Sequence of chain 1.A:
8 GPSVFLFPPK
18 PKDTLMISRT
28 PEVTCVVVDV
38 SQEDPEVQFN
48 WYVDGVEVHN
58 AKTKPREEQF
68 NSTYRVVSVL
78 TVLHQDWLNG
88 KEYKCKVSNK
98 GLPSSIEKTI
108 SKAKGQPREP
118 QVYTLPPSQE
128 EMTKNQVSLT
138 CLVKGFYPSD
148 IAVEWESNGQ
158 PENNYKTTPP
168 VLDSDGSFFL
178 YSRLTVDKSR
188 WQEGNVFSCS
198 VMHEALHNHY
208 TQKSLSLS

Binding-site contacts:
Ligand atom O5 contacts residue LYS17 of chain 1.A at 2.8 Å (salt-bridge).
Ligand atom C8 contacts residue ASP36 of chain 1.A at 3.6 Å.
Ligand atom C6 contacts residue THR31 of chain 1.A at 3.6 Å.
Ligand atom C7 contacts residue ARG72 of chain 1.A at 3.5 Å.
Ligand atom N2 contacts residue ASP36 of chain 1.A at 2.8 Å (salt-bridge).
Ligand atom O6 contacts residue PHE14 of chain 1.A at 3.4 Å.
Ligand atom O5 contacts residue ASN68 of chain 1.A at 2.4 Å (h-bond).
Ligand atom C3 contacts residue GLU29 of chain 1.A at 3.6 Å.
Ligand atom C1 contacts residue ASN68 of chain 1.A at 1.4 Å.
Ligand atom O2 contacts residue PRO15 of chain 1.A at 3.0 Å (h-bond).
Ligand atom C6 contacts residue GLN66 of chain 1.A at 3.5 Å.
Ligand atom C7 contacts residue ASP36 of chain 1.A at 3.7 Å.
Ligand atom C5 contacts residue ASN68 of chain 1.A at 3.6 Å.
Ligand atom O2 contacts residue PHE14 of chain 1.A at 3.6 Å.
Ligand atom O2 contacts residue THR31 of chain 1.A at 2.8 Å (h-bond).
Ligand atom O3 contacts residue PRO16 of chain 1.A at 3.5 Å.
Ligand atom C2 contacts residue ASP36 of chain 1.A at 3.6 Å.
Ligand atom C2 contacts residue PRO15 of chain 1.A at 3.5 Å (hydrophobic).
Ligand atom C3 contacts residue ASN68 of chain 1.A at 3.6 Å.
Ligand atom O4 contacts residue LYS17 of chain 1.A at 3.5 Å (salt-bridge).
Ligand atom O4 contacts residue VAL35 of chain 1.A at 3.5 Å.
Ligand atom C3 contacts residue ASP36 of chain 1.A at 3.6 Å.
Ligand atom O7 contacts residue ASN68 of chain 1.A at 3.5 Å (h-bond).
Ligand atom C2 contacts residue THR31 of chain 1.A at 3.6 Å.
Ligand atom C1 contacts residue THR70 of chain 1.A at 3.5 Å.
Ligand atom C8 contacts residue ARG72 of chain 1.A at 3.5 Å.
Ligand atom C2 contacts residue LYS17 of chain 1.A at 3.4 Å.
Ligand atom O7 contacts residue VAL35 of chain 1.A at 3.4 Å.
Ligand atom O3 contacts residue LYS17 of chain 1.A at 2.8 Å (salt-bridge).
Ligand atom O2 contacts residue GLU29 of chain 1.A at 3.5 Å (salt-bridge).
Ligand atom C2 contacts residue ASN68 of chain 1.A at 2.2 Å.
Ligand atom N2 contacts residue ASN68 of chain 1.A at 2.7 Å (h-bond).
Ligand atom O4 contacts residue LYS17 of chain 1.A at 2.9 Å (salt-bridge).
Ligand atom O3 contacts residue GLU29 of chain 1.A at 2.6 Å (salt-bridge).
Ligand atom C5 contacts residue LYS17 of chain 1.A at 3.6 Å.
Ligand atom C6 contacts residue ASN68 of chain 1.A at 3.6 Å.
Ligand atom C1 contacts residue LYS17 of chain 1.A at 3.4 Å.
Ligand atom O7 contacts residue ARG72 of chain 1.A at 2.8 Å (salt-bridge).
Ligand atom C7 contacts residue ASN68 of chain 1.A at 3.3 Å.
Ligand atom O5 contacts residue GLN66 of chain 1.A at 3.7 Å.

This protein binds this small molecule.
Small molecule (SMILES): CC(=O)N[C@H]1[C@H](O[C@H]2[C@H](O)[C@@H](NC(C)=O)CO[C@@H]2CO[C@@H]2O[C@@H](C)[C@@H](O)[C@@H](O)[C@@H]2O)O[C@H](CO)[C@@H](O[C@@H]2O[C@H](CO[C@H]3O[C@H](CO)[C@@H](O)[C@H](O)[C@@H]3O[C@@H]3O[C@H](CO)[C@@H](O[C@@H]4O[C@H](CO)[C@H](O)[C@H](O)[C@H]4O)[C@H](O)[C@H]3NC(C)=O)[C@@H](O)[C@H](O[C@H]3O[C@H](CO)[C@@H](O)[C@H](O)[C@@H]3O[C@@H]3O[C@H](C)[C@@H](O)[C@H](O)[C@H]3NC(C)=O)[C@@H]2O)[C@@H]1O